This small molecule binds to this protein.
Small molecule (SMILES): CC(=O)N[C@@H]1[C@@H](O)[C@H](O)[C@@H](CO)O[C@H]1O

Binding-site contacts:
Ligand atom C8 contacts residue ASN384 of chain 1.B at 4.5 Å.
Ligand atom C7 contacts residue TYR383 of chain 1.B at 4.4 Å (hydrophobic).
Ligand atom C3 contacts residue ASN384 of chain 1.B at 3.5 Å.
Ligand atom O3 contacts residue ARG382 of chain 1.B at 3.8 Å.
Ligand atom C5 contacts residue ASN384 of chain 1.B at 3.4 Å.
Ligand atom O7 contacts residue ASN384 of chain 1.B at 3.0 Å (h-bond).
Ligand atom C4 contacts residue ARG382 of chain 1.B at 4.2 Å.
Ligand atom C1 contacts residue ASN384 of chain 1.B at 1.5 Å.
Ligand atom O6 contacts residue ASN384 of chain 1.B at 4.1 Å.
Ligand atom C7 contacts residue ASN384 of chain 1.B at 3.2 Å.
Ligand atom C6 contacts residue ASN384 of chain 1.B at 4.2 Å.
Ligand atom C2 contacts residue ASN384 of chain 1.B at 2.2 Å.
Ligand atom N2 contacts residue ASN384 of chain 1.B at 2.9 Å (h-bond).
Ligand atom C4 contacts residue ASN384 of chain 1.B at 3.9 Å.
Ligand atom C8 contacts residue LEU372 of chain 1.D at 4.1 Å (hydrophobic).
Ligand atom O7 contacts residue TYR383 of chain 1.B at 3.3 Å (h-bond).
Ligand atom O5 contacts residue ASN384 of chain 1.B at 2.1 Å (h-bond).

Sequence of chain 1.D:
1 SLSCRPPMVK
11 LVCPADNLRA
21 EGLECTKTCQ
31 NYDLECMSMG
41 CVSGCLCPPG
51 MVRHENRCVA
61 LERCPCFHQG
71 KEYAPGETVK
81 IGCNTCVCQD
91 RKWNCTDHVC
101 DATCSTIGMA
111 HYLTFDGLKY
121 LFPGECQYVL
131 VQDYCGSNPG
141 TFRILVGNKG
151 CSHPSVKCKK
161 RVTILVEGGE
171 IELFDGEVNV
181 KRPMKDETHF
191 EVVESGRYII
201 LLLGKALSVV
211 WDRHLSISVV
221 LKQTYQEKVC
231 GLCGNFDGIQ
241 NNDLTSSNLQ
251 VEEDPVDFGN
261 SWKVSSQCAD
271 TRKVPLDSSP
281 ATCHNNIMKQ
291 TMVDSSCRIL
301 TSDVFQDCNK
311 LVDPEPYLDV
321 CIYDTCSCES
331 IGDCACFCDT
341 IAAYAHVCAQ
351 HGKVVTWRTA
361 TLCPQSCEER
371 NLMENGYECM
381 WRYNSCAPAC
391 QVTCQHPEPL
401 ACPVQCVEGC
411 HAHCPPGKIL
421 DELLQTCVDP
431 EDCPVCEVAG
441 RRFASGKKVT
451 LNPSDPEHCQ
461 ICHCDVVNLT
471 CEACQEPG

Sequence of chain 1.B:
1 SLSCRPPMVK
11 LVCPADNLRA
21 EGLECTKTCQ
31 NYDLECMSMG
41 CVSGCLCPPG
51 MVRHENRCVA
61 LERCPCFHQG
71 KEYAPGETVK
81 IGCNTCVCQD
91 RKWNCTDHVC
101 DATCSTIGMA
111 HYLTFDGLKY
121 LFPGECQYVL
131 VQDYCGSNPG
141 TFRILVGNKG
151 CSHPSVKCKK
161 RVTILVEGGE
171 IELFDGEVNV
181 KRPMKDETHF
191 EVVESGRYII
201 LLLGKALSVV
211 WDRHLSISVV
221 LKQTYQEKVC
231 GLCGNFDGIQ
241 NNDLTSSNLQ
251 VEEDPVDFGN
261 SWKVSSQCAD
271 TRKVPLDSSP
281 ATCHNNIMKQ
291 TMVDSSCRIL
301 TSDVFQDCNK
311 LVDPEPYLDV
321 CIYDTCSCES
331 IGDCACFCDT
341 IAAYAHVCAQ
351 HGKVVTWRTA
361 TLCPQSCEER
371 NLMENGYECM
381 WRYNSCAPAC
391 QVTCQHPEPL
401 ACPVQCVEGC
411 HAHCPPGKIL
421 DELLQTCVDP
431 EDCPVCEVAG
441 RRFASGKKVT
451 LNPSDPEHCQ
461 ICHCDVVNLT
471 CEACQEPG